Sequence of chain 1.A:
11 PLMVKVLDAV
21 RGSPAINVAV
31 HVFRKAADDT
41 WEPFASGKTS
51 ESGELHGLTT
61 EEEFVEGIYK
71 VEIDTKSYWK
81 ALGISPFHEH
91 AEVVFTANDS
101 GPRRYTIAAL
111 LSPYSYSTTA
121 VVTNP

Binding-site contacts:
Ligand atom CAL contacts residue LEU17 of chain 1.A at 3.5 Å (hydrophobic).
Ligand atom BRAC contacts residue LYS15 of chain 1.A at 4.0 Å.
Ligand atom CAK contacts residue LEU17 of chain 1.A at 4.3 Å (hydrophobic).
Ligand atom CAG contacts residue ALA108 of chain 1.A at 4.2 Å (hydrophobic).
Ligand atom CAK contacts residue LYS15 of chain 1.A at 3.7 Å.
Ligand atom BRAB contacts residue LYS15 of chain 1.A at 4.3 Å.
Ligand atom CAD contacts residue SER117 of chain 1.A at 3.3 Å.
Ligand atom BRAC contacts residue ALA108 of chain 1.A at 3.9 Å.
Ligand atom CAJ contacts residue ALA108 of chain 1.A at 3.6 Å (hydrophobic).
Ligand atom CAE contacts residue LEU110 of chain 1.A at 3.8 Å (hydrophobic).
Ligand atom BRAC contacts residue THR106 of chain 1.A at 4.3 Å.
Ligand atom CAE contacts residue SER117 of chain 1.A at 3.6 Å.
Ligand atom CAI contacts residue LEU17 of chain 1.A at 3.4 Å (hydrophobic).
Ligand atom OAA contacts residue LYS15 of chain 1.A at 3.2 Å.
Ligand atom CAG contacts residue THR119 of chain 1.A at 4.3 Å.
Ligand atom CAM contacts residue LYS15 of chain 1.A at 4.2 Å.
Ligand atom CAM contacts residue ALA108 of chain 1.A at 4.2 Å (hydrophobic).
Ligand atom CAO contacts residue LEU17 of chain 1.A at 4.3 Å (hydrophobic).
Ligand atom CAG contacts residue LEU110 of chain 1.A at 4.3 Å (hydrophobic).
Ligand atom CAF contacts residue LEU110 of chain 1.A at 4.0 Å (hydrophobic).
Ligand atom CAL contacts residue LYS15 of chain 1.A at 4.3 Å.
Ligand atom BRAB contacts residue LEU17 of chain 1.A at 3.6 Å.
Ligand atom CAD contacts residue LEU110 of chain 1.A at 3.8 Å (hydrophobic).

The small molecule below binds the protein below.
Small molecule (SMILES): Oc1c(Br)cc(-c2ccccc2)cc1Br